Sequence of chain 1.A:
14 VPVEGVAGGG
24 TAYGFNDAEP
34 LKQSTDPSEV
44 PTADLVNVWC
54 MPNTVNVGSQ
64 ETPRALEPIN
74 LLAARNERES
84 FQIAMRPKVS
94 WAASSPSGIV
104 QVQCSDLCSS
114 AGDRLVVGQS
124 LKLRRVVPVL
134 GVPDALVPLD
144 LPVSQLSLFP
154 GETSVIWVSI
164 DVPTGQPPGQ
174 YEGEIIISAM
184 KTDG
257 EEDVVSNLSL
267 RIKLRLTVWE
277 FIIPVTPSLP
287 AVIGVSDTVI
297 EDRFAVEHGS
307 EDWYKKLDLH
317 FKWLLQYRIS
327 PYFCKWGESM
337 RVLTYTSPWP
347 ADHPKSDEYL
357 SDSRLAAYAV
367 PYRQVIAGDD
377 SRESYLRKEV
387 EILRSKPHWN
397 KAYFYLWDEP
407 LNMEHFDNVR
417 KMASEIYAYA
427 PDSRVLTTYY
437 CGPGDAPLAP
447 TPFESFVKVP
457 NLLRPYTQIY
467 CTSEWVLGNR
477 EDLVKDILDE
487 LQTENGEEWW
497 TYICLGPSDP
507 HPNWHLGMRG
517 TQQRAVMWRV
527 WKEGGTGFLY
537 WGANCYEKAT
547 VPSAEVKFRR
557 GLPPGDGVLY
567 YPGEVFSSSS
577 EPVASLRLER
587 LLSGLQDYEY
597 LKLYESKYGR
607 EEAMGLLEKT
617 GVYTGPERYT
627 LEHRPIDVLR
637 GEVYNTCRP

Binding-site contacts:
Ligand atom C8 contacts residue TYR401 of chain 1.A at 3.8 Å (hydrophobic).
Ligand atom N2 contacts residue ASP404 of chain 1.A at 2.5 Å (salt-bridge).
Ligand atom C7 contacts residue ASP404 of chain 1.A at 3.4 Å.
Ligand atom O6 contacts residue ASP562 of chain 1.A at 2.7 Å (salt-bridge).
Ligand atom C6 contacts residue LEU558 of chain 1.A at 3.9 Å (hydrophobic).
Ligand atom C7 contacts residue TYR498 of chain 1.A at 3.8 Å (hydrophobic).
Ligand atom C8 contacts residue ASP404 of chain 1.A at 3.6 Å.
Ligand atom C5 contacts residue TRP537 of chain 1.A at 3.7 Å (hydrophobic).
Ligand atom O6 contacts residue TRP537 of chain 1.A at 3.7 Å.
Ligand atom O3 contacts residue TRP537 of chain 1.A at 4.2 Å.
Ligand atom S1 contacts residue CYS500 of chain 1.A at 3.4 Å.
Ligand atom O6 contacts residue CYS500 of chain 1.A at 3.3 Å.
Ligand atom O6 contacts residue LEU501 of chain 1.A at 3.1 Å (h-bond).
Ligand atom C7 contacts residue GLU405 of chain 1.A at 3.6 Å.
Ligand atom O3 contacts residue TRP332 of chain 1.A at 3.9 Å.
Ligand atom C8 contacts residue LEU535 of chain 1.A at 4.1 Å (hydrophobic).
Ligand atom C8 contacts residue TYR498 of chain 1.A at 3.7 Å (hydrophobic).
Ligand atom C6 contacts residue LEU501 of chain 1.A at 4.0 Å (hydrophobic).
Ligand atom C4 contacts residue TRP537 of chain 1.A at 3.7 Å (hydrophobic).
Ligand atom C3 contacts residue TRP537 of chain 1.A at 4.0 Å (hydrophobic).
Ligand atom C6 contacts residue ASP562 of chain 1.A at 3.5 Å.
Ligand atom C1 contacts residue CYS500 of chain 1.A at 3.9 Å (hydrophobic).
Ligand atom S1 contacts residue TRP537 of chain 1.A at 4.0 Å.
Ligand atom O6 contacts residue LEU558 of chain 1.A at 4.1 Å.
Ligand atom C1 contacts residue GLU405 of chain 1.A at 3.4 Å.
Ligand atom C8 contacts residue THR434 of chain 1.A at 3.7 Å.
Ligand atom C5 contacts residue CYS500 of chain 1.A at 4.0 Å (hydrophobic).
Ligand atom C6 contacts residue TRP537 of chain 1.A at 3.7 Å (hydrophobic).
Ligand atom S1 contacts residue GLU405 of chain 1.A at 4.0 Å.
Ligand atom O5 contacts residue LEU501 of chain 1.A at 4.1 Å.
Ligand atom O5 contacts residue CYS500 of chain 1.A at 3.5 Å.
Ligand atom S1 contacts residue TYR498 of chain 1.A at 3.5 Å.
Ligand atom O3 contacts residue ASP404 of chain 1.A at 2.7 Å (salt-bridge).
Ligand atom C2 contacts residue ASP404 of chain 1.A at 3.6 Å.
Ligand atom C7 contacts residue TRP537 of chain 1.A at 4.1 Å (hydrophobic).
Ligand atom C3 contacts residue ASP404 of chain 1.A at 3.5 Å.
Ligand atom O3 contacts residue MET336 of chain 1.A at 3.5 Å.
Ligand atom C6 contacts residue CYS500 of chain 1.A at 4.2 Å (hydrophobic).
Ligand atom C2 contacts residue GLU405 of chain 1.A at 3.4 Å.
Ligand atom N2 contacts residue GLU405 of chain 1.A at 3.3 Å.

This protein binds this small molecule.
Small molecule (SMILES): CC1=N[C@@H]2[C@@H](O)[C@@H](O)[C@@H](CO)O[C@@H]2S1